This protein binds this small molecule.
Small molecule (SMILES): Nc1nc2c(ncn2[C@@H]2O[C@H](CO[P](=O)(O)O[P](=O)(O)NP(=O)(O)O)[C@@H](O)[C@H]2O)c(=O)[nH]1

Sequence of chain 1.A:
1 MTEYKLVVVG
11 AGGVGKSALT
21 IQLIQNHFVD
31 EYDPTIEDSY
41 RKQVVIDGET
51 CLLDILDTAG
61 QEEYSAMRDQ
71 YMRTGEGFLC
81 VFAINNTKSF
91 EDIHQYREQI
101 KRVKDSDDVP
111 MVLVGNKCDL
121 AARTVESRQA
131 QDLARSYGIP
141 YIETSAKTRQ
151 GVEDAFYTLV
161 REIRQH

Binding-site contacts:
Ligand atom O1B contacts residue VAL14 of chain 1.A at 3.2 Å (h-bond).
Ligand atom O2B contacts residue MG1 of chain 1.B at 2.1 Å.
Ligand atom O3G contacts residue GLY60 of chain 1.A at 2.9 Å (h-bond).
Ligand atom O6 contacts residue SER145 of chain 1.A at 3.5 Å.
Ligand atom O1B contacts residue GLY13 of chain 1.A at 3.4 Å (h-bond).
Ligand atom O3A contacts residue GLY15 of chain 1.A at 3.2 Å (h-bond).
Ligand atom N3B contacts residue MG1 of chain 1.B at 3.4 Å.
Ligand atom N2 contacts residue LEU120 of chain 1.A at 3.6 Å.
Ligand atom O1A contacts residue SER17 of chain 1.A at 3.5 Å (h-bond).
Ligand atom O2B contacts residue LYS16 of chain 1.A at 3.6 Å (salt-bridge).
Ligand atom N2 contacts residue ASP119 of chain 1.A at 2.9 Å (salt-bridge).
Ligand atom O2' contacts residue VAL29 of chain 1.A at 2.8 Å (h-bond).
Ligand atom N1 contacts residue ASP119 of chain 1.A at 2.8 Å (salt-bridge).
Ligand atom O2B contacts residue SER17 of chain 1.A at 2.9 Å (h-bond).
Ligand atom O1B contacts residue LYS16 of chain 1.A at 2.8 Å (salt-bridge).
Ligand atom O6 contacts residue ASN116 of chain 1.A at 3.4 Å (h-bond).
Ligand atom O6 contacts residue ALA146 of chain 1.A at 2.9 Å (h-bond).
Ligand atom O3G contacts residue LYS16 of chain 1.A at 2.7 Å (salt-bridge).
Ligand atom C6 contacts residue ASP119 of chain 1.A at 3.5 Å.
Ligand atom N7 contacts residue ASN116 of chain 1.A at 3.1 Å (h-bond).
Ligand atom O1G contacts residue PRO34 of chain 1.A at 3.4 Å.
Ligand atom PB contacts residue MG1 of chain 1.B at 3.2 Å.
Ligand atom O6 contacts residue ASP119 of chain 1.A at 3.4 Å (salt-bridge).
Ligand atom O2' contacts residue ASP30 of chain 1.A at 3.3 Å.
Ligand atom C8 contacts residue ALA18 of chain 1.A at 3.5 Å (hydrophobic).
Ligand atom O1A contacts residue GLY15 of chain 1.A at 3.4 Å.
Ligand atom C5' contacts residue GLY13 of chain 1.A at 3.5 Å.
Ligand atom N3B contacts residue GLY13 of chain 1.A at 3.1 Å (h-bond).
Ligand atom O1B contacts residue GLY15 of chain 1.A at 3.1 Å (h-bond).
Ligand atom O6 contacts residue LYS117 of chain 1.A at 3.3 Å.
Ligand atom O2G contacts residue THR35 of chain 1.A at 2.9 Å (h-bond).
Ligand atom O1A contacts residue ALA18 of chain 1.A at 2.8 Å (h-bond).
Ligand atom O3' contacts residue ASP30 of chain 1.A at 3.0 Å (salt-bridge).
Ligand atom O3G contacts residue GLY12 of chain 1.A at 3.5 Å.
Ligand atom O2G contacts residue MG1 of chain 1.B at 2.0 Å.
Ligand atom C6 contacts residue LYS117 of chain 1.A at 3.5 Å.
Ligand atom C2' contacts residue VAL29 of chain 1.A at 3.5 Å (hydrophobic).
Ligand atom PG contacts residue MG1 of chain 1.B at 3.2 Å.
Ligand atom O2' contacts residue PHE28 of chain 1.A at 3.3 Å.
Ligand atom O4' contacts residue LYS117 of chain 1.A at 3.1 Å (salt-bridge).